Sequence of chain 2.B:
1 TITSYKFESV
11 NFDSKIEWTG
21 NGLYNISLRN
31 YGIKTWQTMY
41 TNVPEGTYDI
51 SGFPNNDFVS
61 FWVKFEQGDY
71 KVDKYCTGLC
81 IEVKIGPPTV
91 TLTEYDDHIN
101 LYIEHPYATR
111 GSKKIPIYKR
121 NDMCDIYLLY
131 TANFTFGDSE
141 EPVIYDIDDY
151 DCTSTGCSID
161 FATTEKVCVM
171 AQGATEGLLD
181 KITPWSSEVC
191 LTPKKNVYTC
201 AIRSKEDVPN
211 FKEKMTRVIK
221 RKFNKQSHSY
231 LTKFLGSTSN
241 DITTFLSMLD

Binding-site contacts:
Ligand atom C3 contacts residue ASN42 of chain 2.B at 4.2 Å.
Ligand atom C1 contacts residue THR41 of chain 2.B at 4.5 Å.
Ligand atom C2 contacts residue ASN42 of chain 2.B at 3.8 Å.
Ligand atom C2 contacts residue ASN25 of chain 2.B at 2.4 Å.
Ligand atom C5 contacts residue ASN25 of chain 2.B at 3.7 Å.
Ligand atom C8 contacts residue LEU23 of chain 2.B at 3.5 Å (hydrophobic).
Ligand atom O7 contacts residue ASN25 of chain 2.B at 3.7 Å.
Ligand atom N2 contacts residue ASN42 of chain 2.B at 2.8 Å (h-bond).
Ligand atom C8 contacts residue ASN42 of chain 2.B at 3.4 Å.
Ligand atom C8 contacts residue GLU66 of chain 2.B at 3.7 Å.
Ligand atom C3 contacts residue ASN25 of chain 2.B at 3.8 Å.
Ligand atom C8 contacts residue GLN67 of chain 2.B at 3.6 Å.
Ligand atom O7 contacts residue GLU66 of chain 2.B at 3.9 Å.
Ligand atom C1 contacts residue ASN42 of chain 2.B at 4.0 Å.
Ligand atom O7 contacts residue GLN67 of chain 2.B at 3.5 Å.
Ligand atom C1 contacts residue ASN25 of chain 2.B at 1.4 Å.
Ligand atom C8 contacts residue ASN25 of chain 2.B at 4.3 Å.
Ligand atom C4 contacts residue ASN25 of chain 2.B at 4.2 Å.
Ligand atom C7 contacts residue GLN67 of chain 2.B at 4.0 Å.
Ligand atom O5 contacts residue ASN25 of chain 2.B at 2.4 Å (h-bond).
Ligand atom O7 contacts residue GLY68 of chain 2.B at 2.8 Å (h-bond).
Ligand atom C7 contacts residue GLU66 of chain 2.B at 4.0 Å.
Ligand atom C7 contacts residue ASN42 of chain 2.B at 3.5 Å.
Ligand atom C7 contacts residue GLY68 of chain 2.B at 3.8 Å.
Ligand atom C8 contacts residue GLY68 of chain 2.B at 4.2 Å.
Ligand atom C7 contacts residue ASN25 of chain 2.B at 3.4 Å.
Ligand atom N2 contacts residue ASN25 of chain 2.B at 2.9 Å (h-bond).
Ligand atom C8 contacts residue TYR24 of chain 2.B at 4.0 Å (hydrophobic).

This protein binds this small molecule.
Small molecule (SMILES): CC(=O)N[C@H]1[C@H](O[C@H]2[C@H](O)[C@@H](NC(C)=O)CO[C@@H]2CO)O[C@H](CO)[C@@H](O[C@@H]2O[C@H](CO)[C@@H](O)[C@H](O)[C@@H]2O)[C@@H]1O